This small molecule binds to this protein.
Small molecule (SMILES): O=c1ccn([C@@H]2O[C@H](CO[P](=O)(O)O[P](=O)(O)O[C@H]3O[C@H](CO)[C@@H](O)[C@H](O)[C@H]3O)[C@@H](O)[C@H]2O)c(=O)[nH]1

Binding-site contacts:
Ligand atom C4' contacts residue LYS221 of chain 1.C at 3.3 Å.
Ligand atom O6' contacts residue CYS277 of chain 1.C at 2.8 Å (h-bond).
Ligand atom O4' contacts residue GLN162 of chain 1.C at 3.4 Å (h-bond).
Ligand atom C4 contacts residue LYS268 of chain 1.C at 3.6 Å.
Ligand atom C6' contacts residue CYS277 of chain 1.C at 1.9 Å (hydrophobic).
Ligand atom O4 contacts residue LEU267 of chain 1.C at 3.6 Å (h-bond).
Ligand atom C5C contacts residue PHE278 of chain 1.C at 3.6 Å (hydrophobic).
Ligand atom O6' contacts residue LYS221 of chain 1.C at 2.8 Å (salt-bridge).
Ligand atom O5' contacts residue CYS277 of chain 1.C at 3.0 Å (h-bond).
Ligand atom O2 contacts residue ILE232 of chain 1.C at 3.6 Å.
Ligand atom C5' contacts residue LEU164 of chain 1.C at 3.3 Å (hydrophobic).
Ligand atom O4C contacts residue ILE232 of chain 1.C at 3.5 Å.
Ligand atom C1' contacts residue PHE278 of chain 1.C at 3.5 Å (hydrophobic).
Ligand atom C6 contacts residue ILE232 of chain 1.C at 3.6 Å (hydrophobic).
Ligand atom O4' contacts residue LYS221 of chain 1.C at 2.7 Å (salt-bridge).
Ligand atom O4 contacts residue LYS268 of chain 1.C at 3.1 Å (salt-bridge).
Ligand atom O3C contacts residue PHE339 of chain 1.C at 2.8 Å (h-bond).
Ligand atom C3C contacts residue PHE339 of chain 1.C at 3.6 Å (hydrophobic).
Ligand atom O2C contacts residue ARG443 of chain 1.C at 2.9 Å (salt-bridge).
Ligand atom O6' contacts residue ASN225 of chain 1.C at 3.0 Å (h-bond).
Ligand atom O6' contacts residue GLN162 of chain 1.C at 3.4 Å (h-bond).
Ligand atom N1 contacts residue ILE232 of chain 1.C at 3.4 Å.
Ligand atom C5' contacts residue CYS277 of chain 1.C at 3.0 Å (hydrophobic).
Ligand atom O3C contacts residue GLY274 of chain 1.C at 3.0 Å (h-bond).
Ligand atom O3' contacts residue ARG261 of chain 1.D at 2.9 Å (salt-bridge).
Ligand atom O1B contacts residue GLU166 of chain 1.C at 3.0 Å (salt-bridge).
Ligand atom O2A contacts residue PHE266 of chain 1.C at 3.5 Å.
Ligand atom O1A contacts residue LYS340 of chain 1.C at 3.1 Å (salt-bridge).
Ligand atom O3A contacts residue LYS340 of chain 1.C at 3.0 Å (salt-bridge).
Ligand atom O2 contacts residue SER270 of chain 1.C at 2.7 Å (h-bond).
Ligand atom N3 contacts residue LYS268 of chain 1.C at 2.8 Å (salt-bridge).
Ligand atom O4' contacts residue LEU164 of chain 1.C at 2.8 Å (h-bond).
Ligand atom O2' contacts residue ARG261 of chain 1.D at 2.8 Å (salt-bridge).
Ligand atom C4C contacts residue GLY274 of chain 1.C at 3.4 Å.
Ligand atom O4' contacts residue PHE163 of chain 1.C at 3.5 Å.
Ligand atom O4 contacts residue PHE266 of chain 1.C at 3.3 Å.
Ligand atom C4' contacts residue LEU164 of chain 1.C at 3.4 Å (hydrophobic).
Ligand atom O4C contacts residue PHE273 of chain 1.C at 3.6 Å.
Ligand atom O3B contacts residue ALA165 of chain 1.C at 3.6 Å.
Ligand atom O2A contacts residue PHE278 of chain 1.C at 3.5 Å.

Sequence of chain 1.D:
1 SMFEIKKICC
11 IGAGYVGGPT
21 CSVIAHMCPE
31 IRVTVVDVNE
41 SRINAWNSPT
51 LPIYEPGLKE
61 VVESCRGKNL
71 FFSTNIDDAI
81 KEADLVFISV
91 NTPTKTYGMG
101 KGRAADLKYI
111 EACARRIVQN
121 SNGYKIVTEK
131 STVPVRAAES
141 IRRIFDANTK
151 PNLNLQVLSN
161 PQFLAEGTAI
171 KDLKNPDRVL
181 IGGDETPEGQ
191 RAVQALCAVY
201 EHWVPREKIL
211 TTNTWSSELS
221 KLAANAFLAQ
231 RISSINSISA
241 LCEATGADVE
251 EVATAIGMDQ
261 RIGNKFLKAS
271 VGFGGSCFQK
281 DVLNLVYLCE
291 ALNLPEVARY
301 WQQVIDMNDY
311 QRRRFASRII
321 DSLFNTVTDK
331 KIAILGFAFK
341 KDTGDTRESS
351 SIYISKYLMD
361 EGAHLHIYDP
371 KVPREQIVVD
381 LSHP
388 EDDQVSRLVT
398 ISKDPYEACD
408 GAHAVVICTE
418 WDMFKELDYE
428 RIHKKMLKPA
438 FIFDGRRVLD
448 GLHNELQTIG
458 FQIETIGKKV

Sequence of chain 1.C:
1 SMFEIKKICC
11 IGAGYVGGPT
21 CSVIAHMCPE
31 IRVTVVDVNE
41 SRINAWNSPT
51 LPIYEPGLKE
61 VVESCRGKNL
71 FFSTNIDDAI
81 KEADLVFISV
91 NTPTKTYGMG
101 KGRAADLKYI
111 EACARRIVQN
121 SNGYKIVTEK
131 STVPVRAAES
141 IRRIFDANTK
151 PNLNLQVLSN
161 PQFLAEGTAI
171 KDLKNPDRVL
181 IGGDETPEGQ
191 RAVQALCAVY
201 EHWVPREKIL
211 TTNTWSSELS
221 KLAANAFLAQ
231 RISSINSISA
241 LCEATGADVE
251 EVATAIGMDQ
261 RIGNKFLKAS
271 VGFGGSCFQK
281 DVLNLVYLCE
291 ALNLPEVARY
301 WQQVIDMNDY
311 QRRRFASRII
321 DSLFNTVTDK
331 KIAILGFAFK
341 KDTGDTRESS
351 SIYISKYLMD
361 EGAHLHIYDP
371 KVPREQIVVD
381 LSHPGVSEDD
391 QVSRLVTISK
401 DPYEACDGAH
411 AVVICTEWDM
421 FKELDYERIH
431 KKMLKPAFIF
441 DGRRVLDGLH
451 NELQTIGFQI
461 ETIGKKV